This protein binds this small molecule.
Small molecule (SMILES): CCS(=O)(=O)NC1CCN(C(=O)COc2ccc(Cl)cc2Cl)CC1

Binding-site contacts:
Ligand atom C22 contacts residue GLN100 of chain 1.B at 4.0 Å.
Ligand atom C22 contacts residue ARG69 of chain 1.B at 4.0 Å.
Ligand atom CL1 contacts residue ARG69 of chain 1.B at 3.6 Å.
Ligand atom C11 contacts residue GLU63 of chain 1.B at 3.9 Å.
Ligand atom C10 contacts residue ARG69 of chain 1.B at 4.0 Å.
Ligand atom C15 contacts residue CYS13 of chain 1.B at 2.8 Å (hydrophobic).
Ligand atom C03 contacts residue ARG69 of chain 1.B at 3.5 Å.
Ligand atom O06 contacts residue VAL10 of chain 1.B at 4.0 Å.
Ligand atom C07 contacts residue GLY11 of chain 1.B at 3.8 Å.
Ligand atom C04 contacts residue VAL10 of chain 1.B at 4.0 Å (hydrophobic).
Ligand atom C08 contacts residue TYR97 of chain 1.B at 3.6 Å (hydrophobic).
Ligand atom CL1 contacts residue MET73 of chain 1.B at 3.9 Å.
Ligand atom O21 contacts residue GLN100 of chain 1.B at 4.0 Å.
Ligand atom CL1 contacts residue TYR72 of chain 1.B at 3.6 Å.
Ligand atom O18 contacts residue GLU64 of chain 1.B at 3.8 Å.
Ligand atom O06 contacts residue TYR97 of chain 1.B at 3.3 Å.
Ligand atom C07 contacts residue TYR97 of chain 1.B at 3.3 Å (hydrophobic).
Ligand atom C19 contacts residue GLY11 of chain 1.B at 3.6 Å.
Ligand atom O21 contacts residue ARG69 of chain 1.B at 3.2 Å.
Ligand atom C03 contacts residue GLU63 of chain 1.B at 3.3 Å.
Ligand atom O21 contacts residue TYR97 of chain 1.B at 4.0 Å.
Ligand atom CL2 contacts residue GLN100 of chain 1.B at 3.2 Å.
Ligand atom C24 contacts residue VAL10 of chain 1.B at 3.5 Å (hydrophobic).
Ligand atom C02 contacts residue ARG69 of chain 1.B at 3.3 Å.
Ligand atom C16 contacts residue CYS13 of chain 1.B at 1.8 Å (hydrophobic).
Ligand atom CL2 contacts residue TYR97 of chain 1.B at 3.5 Å.
Ligand atom C05 contacts residue VAL10 of chain 1.B at 3.7 Å (hydrophobic).
Ligand atom C24 contacts residue ARG69 of chain 1.B at 3.6 Å.
Ligand atom C22 contacts residue VAL10 of chain 1.B at 3.5 Å (hydrophobic).
Ligand atom C04 contacts residue ARG69 of chain 1.B at 3.9 Å.
Ligand atom CL1 contacts residue VAL8 of chain 1.B at 3.8 Å.
Ligand atom CL2 contacts residue ILE101 of chain 1.B at 3.8 Å.
Ligand atom C24 contacts residue MET73 of chain 1.B at 3.4 Å (hydrophobic).
Ligand atom O17 contacts residue GLU64 of chain 1.B at 4.0 Å.
Ligand atom C02 contacts residue VAL10 of chain 1.B at 3.7 Å (hydrophobic).
Ligand atom C20 contacts residue TYR97 of chain 1.B at 3.9 Å (hydrophobic).
Ligand atom C04 contacts residue GLU63 of chain 1.B at 3.2 Å.
Ligand atom CL2 contacts residue MET73 of chain 1.B at 3.7 Å.
Ligand atom C03 contacts residue VAL10 of chain 1.B at 4.0 Å (hydrophobic).
Ligand atom C20 contacts residue GLY11 of chain 1.B at 3.3 Å.

Sequence of chain 1.B:
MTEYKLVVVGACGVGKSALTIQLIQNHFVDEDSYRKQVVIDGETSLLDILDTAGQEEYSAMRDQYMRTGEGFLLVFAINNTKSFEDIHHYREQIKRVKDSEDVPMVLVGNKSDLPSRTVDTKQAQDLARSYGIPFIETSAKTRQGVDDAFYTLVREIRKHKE